Binding-site contacts:
Ligand atom C2 contacts residue ASN82 of chain 1.B at 2.7 Å.
Ligand atom N2 contacts residue ASN82 of chain 1.B at 3.3 Å (h-bond).
Ligand atom N2 contacts residue GLY78 of chain 1.B at 4.3 Å.
Ligand atom C7 contacts residue ASN82 of chain 1.B at 3.9 Å.
Ligand atom C8 contacts residue GLU72 of chain 1.B at 4.0 Å.
Ligand atom C8 contacts residue LYS75 of chain 1.B at 3.5 Å.
Ligand atom C7 contacts residue GLU72 of chain 1.B at 4.1 Å.
Ligand atom C7 contacts residue GLY78 of chain 1.B at 4.3 Å.
Ligand atom C7 contacts residue ASN79 of chain 1.B at 3.9 Å.
Ligand atom O7 contacts residue LYS75 of chain 1.B at 2.9 Å (salt-bridge).
Ligand atom C8 contacts residue GLY78 of chain 1.B at 3.7 Å.
Ligand atom C5 contacts residue ASN82 of chain 1.B at 3.8 Å.
Ligand atom O7 contacts residue ASN82 of chain 1.B at 3.9 Å.
Ligand atom O3 contacts residue GLU72 of chain 1.B at 3.8 Å.
Ligand atom C7 contacts residue LYS75 of chain 1.B at 3.6 Å.
Ligand atom C1 contacts residue ASN82 of chain 1.B at 1.5 Å.
Ligand atom O7 contacts residue ASN79 of chain 1.B at 3.5 Å (h-bond).
Ligand atom O6 contacts residue ARG295 of chain 1.A at 4.5 Å.
Ligand atom O5 contacts residue ASN82 of chain 1.B at 2.4 Å (h-bond).
Ligand atom O3 contacts residue LYS75 of chain 1.B at 4.3 Å.
Ligand atom C8 contacts residue ASN79 of chain 1.B at 4.0 Å.
Ligand atom C4 contacts residue ASN82 of chain 1.B at 4.2 Å.
Ligand atom C3 contacts residue ASN82 of chain 1.B at 4.0 Å.
Ligand atom O7 contacts residue GLU72 of chain 1.B at 4.4 Å.

Sequence of chain 1.B:
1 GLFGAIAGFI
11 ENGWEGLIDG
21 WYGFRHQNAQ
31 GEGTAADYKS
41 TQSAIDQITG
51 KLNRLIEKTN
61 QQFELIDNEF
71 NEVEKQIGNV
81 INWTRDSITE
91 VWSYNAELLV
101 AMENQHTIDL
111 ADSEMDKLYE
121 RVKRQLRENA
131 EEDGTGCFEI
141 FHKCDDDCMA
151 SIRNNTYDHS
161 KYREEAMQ

Sequence of chain 1.A:
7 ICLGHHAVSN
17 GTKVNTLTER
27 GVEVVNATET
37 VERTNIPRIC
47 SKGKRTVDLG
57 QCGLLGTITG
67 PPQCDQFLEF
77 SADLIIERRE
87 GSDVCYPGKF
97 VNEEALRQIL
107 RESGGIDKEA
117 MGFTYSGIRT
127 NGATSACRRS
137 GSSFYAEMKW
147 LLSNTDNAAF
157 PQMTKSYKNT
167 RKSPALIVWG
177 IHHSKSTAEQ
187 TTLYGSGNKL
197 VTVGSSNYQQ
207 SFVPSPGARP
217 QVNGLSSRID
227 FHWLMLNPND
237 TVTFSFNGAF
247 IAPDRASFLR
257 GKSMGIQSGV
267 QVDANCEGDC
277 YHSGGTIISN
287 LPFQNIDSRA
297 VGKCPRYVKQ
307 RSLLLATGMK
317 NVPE

A protein and the small-molecule ligand that binds it are described below.
Small molecule (SMILES): CC(=O)N[C@@H]1[C@@H](O)[C@H](O)[C@@H](CO)O[C@H]1O